Sequence of chain 1.B:
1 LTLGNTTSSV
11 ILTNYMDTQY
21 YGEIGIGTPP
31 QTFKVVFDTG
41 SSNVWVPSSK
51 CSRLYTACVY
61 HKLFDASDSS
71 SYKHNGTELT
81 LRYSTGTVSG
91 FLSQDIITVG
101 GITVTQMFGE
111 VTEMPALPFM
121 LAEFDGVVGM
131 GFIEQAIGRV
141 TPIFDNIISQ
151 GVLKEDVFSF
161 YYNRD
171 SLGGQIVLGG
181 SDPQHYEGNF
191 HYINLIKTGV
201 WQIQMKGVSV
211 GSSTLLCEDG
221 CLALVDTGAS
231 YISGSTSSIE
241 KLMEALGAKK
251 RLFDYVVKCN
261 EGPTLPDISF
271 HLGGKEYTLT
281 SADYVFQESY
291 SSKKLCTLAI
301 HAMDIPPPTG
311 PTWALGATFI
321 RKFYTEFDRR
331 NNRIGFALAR

This protein binds this small molecule.
Small molecule (SMILES): CC(C)CC(CC(C)C)NC(=O)[C@@H]1CNC[C@H](N2CC(=O)N(c3ccccc3Cl)CC2(C)C)C1

Binding-site contacts:
Ligand atom C30 contacts residue THR309 of chain 1.B at 3.5 Å.
Ligand atom C2 contacts residue ASP38 of chain 1.B at 3.6 Å.
Ligand atom C8 contacts residue THR85 of chain 1.B at 3.7 Å.
Ligand atom C33 contacts residue ILE137 of chain 1.B at 3.3 Å (hydrophobic).
Ligand atom C1 contacts residue ASP38 of chain 1.B at 3.4 Å.
Ligand atom C2 contacts residue ASP226 of chain 1.B at 3.2 Å.
Ligand atom C17 contacts residue PHE124 of chain 1.B at 3.7 Å (hydrophobic).
Ligand atom N25 contacts residue TYR83 of chain 1.B at 3.8 Å.
Ligand atom C4 contacts residue ASP38 of chain 1.B at 3.5 Å.
Ligand atom N3 contacts residue ASP226 of chain 1.B at 2.6 Å (salt-bridge).
Ligand atom C6 contacts residue TYR83 of chain 1.B at 3.8 Å (hydrophobic).
Ligand atom C23 contacts residue TYR83 of chain 1.B at 3.6 Å (hydrophobic).
Ligand atom O24 contacts residue SER84 of chain 1.B at 3.0 Å (h-bond).
Ligand atom C34 contacts residue GLY40 of chain 1.B at 3.4 Å.
Ligand atom N3 contacts residue GLY40 of chain 1.B at 3.9 Å.
Ligand atom C9 contacts residue THR85 of chain 1.B at 3.5 Å.
Ligand atom C4 contacts residue ALA229 of chain 1.B at 3.9 Å (hydrophobic).
Ligand atom N25 contacts residue GLY40 of chain 1.B at 3.2 Å (h-bond).
Ligand atom C6 contacts residue ASP38 of chain 1.B at 3.9 Å.
Ligand atom C1 contacts residue GLY40 of chain 1.B at 3.9 Å.
Ligand atom C15 contacts residue GLY228 of chain 1.B at 3.9 Å.
Ligand atom C4 contacts residue GLY228 of chain 1.B at 3.7 Å.
Ligand atom C5 contacts residue ASP38 of chain 1.B at 3.5 Å.
Ligand atom C29 contacts residue GLY40 of chain 1.B at 3.9 Å.
Ligand atom C11 contacts residue PHE124 of chain 1.B at 3.9 Å (hydrophobic).
Ligand atom C34 contacts residue SER41 of chain 1.B at 3.3 Å.
Ligand atom C2 contacts residue GLY40 of chain 1.B at 3.8 Å.
Ligand atom C1 contacts residue TYR83 of chain 1.B at 4.0 Å (hydrophobic).
Ligand atom N3 contacts residue ASP38 of chain 1.B at 2.9 Å (salt-bridge).
Ligand atom C14 contacts residue TYR83 of chain 1.B at 3.9 Å (hydrophobic).
Ligand atom CL1 contacts residue PHE119 of chain 1.B at 3.6 Å.
Ligand atom O24 contacts residue TYR83 of chain 1.B at 3.5 Å.
Ligand atom O13 contacts residue THR85 of chain 1.B at 3.0 Å (h-bond).
Ligand atom CL1 contacts residue PRO118 of chain 1.B at 3.6 Å.
Ligand atom C28 contacts residue GLY40 of chain 1.B at 3.9 Å.
Ligand atom C18 contacts residue PHE124 of chain 1.B at 3.9 Å (hydrophobic).
Ligand atom C15 contacts residue ASP38 of chain 1.B at 3.8 Å.
Ligand atom C27 contacts residue TYR83 of chain 1.B at 3.8 Å (hydrophobic).
Ligand atom C19 contacts residue GLN19 of chain 1.B at 3.6 Å.
Ligand atom C4 contacts residue ASP226 of chain 1.B at 3.4 Å.